Sequence of chain 1.B:
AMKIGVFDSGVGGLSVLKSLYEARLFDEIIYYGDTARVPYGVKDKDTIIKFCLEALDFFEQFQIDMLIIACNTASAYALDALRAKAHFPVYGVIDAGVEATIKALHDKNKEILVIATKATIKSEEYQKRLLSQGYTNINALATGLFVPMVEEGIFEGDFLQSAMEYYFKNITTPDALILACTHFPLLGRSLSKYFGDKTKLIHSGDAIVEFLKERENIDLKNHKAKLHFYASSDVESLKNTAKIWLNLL

Binding-site contacts:
Ligand atom CB contacts residue CYS204 of chain 1.B at 3.6 Å (hydrophobic).
Ligand atom CD contacts residue SER32 of chain 1.B at 3.5 Å.
Ligand atom CB contacts residue HIS206 of chain 1.B at 3.7 Å.
Ligand atom O contacts residue CYS94 of chain 1.B at 3.8 Å.
Ligand atom O contacts residue CYS204 of chain 1.B at 3.6 Å.
Ligand atom OE1 contacts residue GLY64 of chain 1.B at 2.9 Å (h-bond).
Ligand atom C contacts residue THR96 of chain 1.B at 3.7 Å.
Ligand atom CD contacts residue TYR63 of chain 1.B at 3.5 Å (hydrophobic).
Ligand atom O contacts residue THR96 of chain 1.B at 4.0 Å.
Ligand atom OXT contacts residue ASN95 of chain 1.B at 3.8 Å.
Ligand atom CB contacts residue THR205 of chain 1.B at 3.6 Å.
Ligand atom N contacts residue CYS94 of chain 1.B at 3.3 Å (h-bond).
Ligand atom OE2 contacts residue SER32 of chain 1.B at 2.6 Å (h-bond).
Ligand atom N contacts residue ASP31 of chain 1.B at 3.0 Å (salt-bridge).
Ligand atom N contacts residue SER32 of chain 1.B at 3.1 Å (h-bond).
Ligand atom OXT contacts residue CYS204 of chain 1.B at 3.9 Å.
Ligand atom C contacts residue ASN95 of chain 1.B at 3.6 Å.
Ligand atom O contacts residue ASN95 of chain 1.B at 3.0 Å (h-bond).
Ligand atom CA contacts residue CYS94 of chain 1.B at 3.5 Å (hydrophobic).
Ligand atom C contacts residue CYS204 of chain 1.B at 3.8 Å (hydrophobic).
Ligand atom CG contacts residue SER32 of chain 1.B at 3.6 Å.
Ligand atom OE2 contacts residue GLY64 of chain 1.B at 3.7 Å.
Ligand atom OE2 contacts residue VAL61 of chain 1.B at 3.8 Å.
Ligand atom CD contacts residue GLY64 of chain 1.B at 3.7 Å.
Ligand atom CA contacts residue THR205 of chain 1.B at 3.5 Å.
Ligand atom C contacts residue THR205 of chain 1.B at 3.8 Å.
Ligand atom C contacts residue CYS94 of chain 1.B at 3.6 Å (hydrophobic).
Ligand atom OE1 contacts residue PRO62 of chain 1.B at 3.3 Å.
Ligand atom OE2 contacts residue PRO62 of chain 1.B at 3.4 Å.
Ligand atom OE2 contacts residue TYR63 of chain 1.B at 2.8 Å (h-bond).
Ligand atom CG contacts residue HIS206 of chain 1.B at 3.5 Å.
Ligand atom CG contacts residue VAL170 of chain 1.B at 3.9 Å (hydrophobic).
Ligand atom OE1 contacts residue TYR63 of chain 1.B at 3.5 Å (h-bond).
Ligand atom OXT contacts residue THR140 of chain 1.B at 3.6 Å.
Ligand atom N contacts residue THR205 of chain 1.B at 2.8 Å (h-bond).
Ligand atom CD contacts residue PRO62 of chain 1.B at 3.7 Å (hydrophobic).
Ligand atom CA contacts residue SER32 of chain 1.B at 3.8 Å.
Ligand atom OXT contacts residue THR96 of chain 1.B at 2.7 Å (h-bond).
Ligand atom O contacts residue THR205 of chain 1.B at 3.0 Å (h-bond).
Ligand atom OE1 contacts residue THR140 of chain 1.B at 3.9 Å.

The small molecule below binds the protein below.
Small molecule (SMILES): N[C@H](CCC(=O)O)C(=O)O